This protein binds this small molecule.
Small molecule (SMILES): CC(=O)Nc1cc(C)[nH]n1

Sequence of chain 4.B:
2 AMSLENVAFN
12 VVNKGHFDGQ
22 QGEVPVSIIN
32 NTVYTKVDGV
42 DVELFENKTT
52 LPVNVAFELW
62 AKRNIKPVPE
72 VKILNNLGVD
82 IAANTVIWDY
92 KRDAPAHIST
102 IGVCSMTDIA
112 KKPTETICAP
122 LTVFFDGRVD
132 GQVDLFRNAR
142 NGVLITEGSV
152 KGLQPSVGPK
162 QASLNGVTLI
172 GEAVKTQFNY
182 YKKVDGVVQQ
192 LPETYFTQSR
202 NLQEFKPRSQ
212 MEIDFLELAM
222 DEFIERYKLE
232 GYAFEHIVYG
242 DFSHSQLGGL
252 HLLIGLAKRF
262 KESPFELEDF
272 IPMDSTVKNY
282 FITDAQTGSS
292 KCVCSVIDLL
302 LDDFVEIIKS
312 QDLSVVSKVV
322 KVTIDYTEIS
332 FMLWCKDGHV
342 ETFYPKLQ

Binding-site contacts:
Ligand atom N1 contacts residue VAL151 of chain 4.B at 4.0 Å.
Ligand atom N1 contacts residue ARG138 of chain 4.B at 3.5 Å (salt-bridge).
Ligand atom C contacts residue LYS184 of chain 4.B at 3.4 Å.
Ligand atom N contacts residue ARG138 of chain 4.B at 3.7 Å.
Ligand atom C3 contacts residue ARG138 of chain 4.B at 3.9 Å.
Ligand atom C2 contacts residue PHE137 of chain 4.B at 4.5 Å (hydrophobic).
Ligand atom C4 contacts residue LYS152 of chain 4.B at 4.5 Å.
Ligand atom C5 contacts residue VAL151 of chain 4.B at 4.0 Å (hydrophobic).
Ligand atom O contacts residue VAL189 of chain 4.B at 3.9 Å.
Ligand atom N2 contacts residue LEU154 of chain 4.B at 3.5 Å.
Ligand atom C2 contacts residue VAL189 of chain 4.B at 4.2 Å (hydrophobic).
Ligand atom C4 contacts residue ARG138 of chain 4.B at 3.6 Å.
Ligand atom C5 contacts residue LYS152 of chain 4.B at 3.2 Å.
Ligand atom C2 contacts residue LEU154 of chain 4.B at 3.9 Å (hydrophobic).
Ligand atom C2 contacts residue ARG138 of chain 4.B at 3.7 Å.
Ligand atom N1 contacts residue LEU154 of chain 4.B at 3.4 Å.
Ligand atom C contacts residue ARG138 of chain 4.B at 4.5 Å.
Ligand atom C5 contacts residue ARG138 of chain 4.B at 3.8 Å.
Ligand atom N contacts residue VAL189 of chain 4.B at 3.6 Å.
Ligand atom N contacts residue LYS184 of chain 4.B at 3.6 Å.
Ligand atom C1 contacts residue VAL189 of chain 4.B at 3.5 Å (hydrophobic).
Ligand atom N2 contacts residue ARG138 of chain 4.B at 3.6 Å.
Ligand atom C4 contacts residue LEU154 of chain 4.B at 3.6 Å (hydrophobic).
Ligand atom C5 contacts residue LEU154 of chain 4.B at 4.0 Å (hydrophobic).
Ligand atom C4 contacts residue VAL151 of chain 4.B at 4.3 Å (hydrophobic).
Ligand atom C1 contacts residue LYS184 of chain 4.B at 4.0 Å.
Ligand atom N1 contacts residue PHE137 of chain 4.B at 4.4 Å.
Ligand atom N2 contacts residue PHE137 of chain 4.B at 3.6 Å.
Ligand atom C1 contacts residue ARG138 of chain 4.B at 4.5 Å.
Ligand atom C3 contacts residue LEU154 of chain 4.B at 4.0 Å (hydrophobic).
Ligand atom C contacts residue VAL189 of chain 4.B at 3.8 Å (hydrophobic).
Ligand atom C contacts residue GLY187 of chain 4.B at 3.1 Å.